A protein and the small-molecule ligand that binds it are described below.
Small molecule (SMILES): NC(=[NH2+])NCCC[C@H](N)C(=O)O

Sequence of chain 1.B:
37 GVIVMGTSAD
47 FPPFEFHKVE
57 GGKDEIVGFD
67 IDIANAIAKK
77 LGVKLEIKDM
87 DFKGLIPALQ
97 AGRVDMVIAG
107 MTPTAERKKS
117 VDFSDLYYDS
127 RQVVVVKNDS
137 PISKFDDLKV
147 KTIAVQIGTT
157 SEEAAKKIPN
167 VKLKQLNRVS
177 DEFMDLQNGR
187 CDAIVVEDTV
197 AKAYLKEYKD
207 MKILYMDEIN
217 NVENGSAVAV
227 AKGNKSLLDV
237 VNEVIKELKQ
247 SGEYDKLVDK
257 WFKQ

Binding-site contacts:
Ligand atom CZ contacts residue ASP46 of chain 1.B at 3.7 Å.
Ligand atom NH1 contacts residue ASP46 of chain 1.B at 3.6 Å (salt-bridge).
Ligand atom OXT contacts residue GLY106 of chain 1.B at 3.7 Å.
Ligand atom CA contacts residue GLU193 of chain 1.B at 3.0 Å.
Ligand atom C contacts residue ARG113 of chain 1.B at 3.5 Å.
Ligand atom C contacts residue THR156 of chain 1.B at 3.6 Å.
Ligand atom O contacts residue THR156 of chain 1.B at 3.0 Å (h-bond).
Ligand atom NE contacts residue ALA105 of chain 1.B at 2.9 Å (h-bond).
Ligand atom CD contacts residue GLN152 of chain 1.B at 3.4 Å.
Ligand atom NE contacts residue PHE88 of chain 1.B at 3.4 Å.
Ligand atom CZ contacts residue PHE88 of chain 1.B at 3.5 Å (hydrophobic).
Ligand atom NH1 contacts residue ALA105 of chain 1.B at 3.4 Å (h-bond).
Ligand atom NH1 contacts residue GLU51 of chain 1.B at 3.0 Å (salt-bridge).
Ligand atom NE contacts residue PHE47 of chain 1.B at 3.6 Å.
Ligand atom CD contacts residue PHE88 of chain 1.B at 3.6 Å (hydrophobic).
Ligand atom OXT contacts residue PHE88 of chain 1.B at 3.8 Å.
Ligand atom CA contacts residue GLY106 of chain 1.B at 3.8 Å.
Ligand atom CD contacts residue PHE47 of chain 1.B at 3.6 Å (hydrophobic).
Ligand atom N contacts residue THR108 of chain 1.B at 3.2 Å (h-bond).
Ligand atom NH2 contacts residue ASP46 of chain 1.B at 3.0 Å (salt-bridge).
Ligand atom NH1 contacts residue PHE47 of chain 1.B at 3.3 Å.
Ligand atom OXT contacts residue ARG113 of chain 1.B at 2.8 Å (salt-bridge).
Ligand atom O contacts residue THR155 of chain 1.B at 3.2 Å.
Ligand atom CZ contacts residue PHE47 of chain 1.B at 3.4 Å (hydrophobic).
Ligand atom N contacts residue GLU193 of chain 1.B at 2.6 Å (salt-bridge).
Ligand atom CG contacts residue GLY106 of chain 1.B at 3.3 Å.
Ligand atom OXT contacts residue MET107 of chain 1.B at 3.5 Å.
Ligand atom NH1 contacts residue SER44 of chain 1.B at 2.9 Å (h-bond).
Ligand atom NH2 contacts residue PHE47 of chain 1.B at 3.5 Å.
Ligand atom N contacts residue GLY106 of chain 1.B at 2.7 Å (h-bond).
Ligand atom CG contacts residue PHE88 of chain 1.B at 3.6 Å (hydrophobic).
Ligand atom CB contacts residue GLU193 of chain 1.B at 3.2 Å.
Ligand atom CG contacts residue ALA105 of chain 1.B at 3.7 Å (hydrophobic).
Ligand atom CZ contacts residue ALA105 of chain 1.B at 3.6 Å (hydrophobic).
Ligand atom NH2 contacts residue GLN152 of chain 1.B at 2.9 Å (h-bond).
Ligand atom OXT contacts residue THR108 of chain 1.B at 2.8 Å (h-bond).
Ligand atom O contacts residue ARG113 of chain 1.B at 2.8 Å (salt-bridge).
Ligand atom CA contacts residue THR156 of chain 1.B at 3.4 Å.
Ligand atom CG contacts residue PHE47 of chain 1.B at 3.8 Å (hydrophobic).
Ligand atom O contacts residue PHE88 of chain 1.B at 3.6 Å.